The protein below binds the small molecule below.
Small molecule (SMILES): CCCCCCCCCCCC[N+](C)(C)CCCS(=O)(=O)O

Sequence of chain 14.A:
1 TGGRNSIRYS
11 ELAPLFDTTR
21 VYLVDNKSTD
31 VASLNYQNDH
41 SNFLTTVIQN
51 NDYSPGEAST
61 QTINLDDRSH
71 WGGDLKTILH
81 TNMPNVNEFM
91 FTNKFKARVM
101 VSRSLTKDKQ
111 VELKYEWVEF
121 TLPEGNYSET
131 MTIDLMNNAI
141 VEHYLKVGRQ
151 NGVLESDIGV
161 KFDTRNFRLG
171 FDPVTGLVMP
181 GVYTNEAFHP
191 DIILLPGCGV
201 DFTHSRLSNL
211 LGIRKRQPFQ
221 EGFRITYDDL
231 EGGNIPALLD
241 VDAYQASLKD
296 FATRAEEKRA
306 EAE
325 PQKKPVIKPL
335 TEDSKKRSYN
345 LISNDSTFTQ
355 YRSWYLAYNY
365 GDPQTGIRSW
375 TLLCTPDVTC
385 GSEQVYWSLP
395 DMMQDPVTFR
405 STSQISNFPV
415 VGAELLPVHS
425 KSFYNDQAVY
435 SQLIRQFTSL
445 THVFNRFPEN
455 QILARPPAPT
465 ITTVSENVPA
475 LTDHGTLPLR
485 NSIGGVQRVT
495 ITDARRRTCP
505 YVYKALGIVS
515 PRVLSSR

Binding-site contacts:
Ligand atom C1 contacts residue ARG98 of chain 14.A at 3.2 Å.
Ligand atom C3 contacts residue ARG224 of chain 14.A at 3.5 Å.
Ligand atom C16 contacts residue TRP117 of chain 14.A at 3.7 Å (hydrophobic).
Ligand atom C3 contacts residue ARG98 of chain 14.A at 3.2 Å.
Ligand atom C3 contacts residue TRP117 of chain 14.A at 3.5 Å (hydrophobic).
Ligand atom C16 contacts residue ARG224 of chain 14.A at 4.0 Å.
Ligand atom N1 contacts residue ARG98 of chain 14.A at 4.3 Å.
Ligand atom C2 contacts residue ARG224 of chain 14.A at 3.8 Å.
Ligand atom S1 contacts residue ARG98 of chain 14.A at 4.4 Å.
Ligand atom C13 contacts residue ARG224 of chain 14.A at 4.1 Å.
Ligand atom N1 contacts residue TRP117 of chain 14.A at 4.1 Å.
Ligand atom O1S contacts residue ARG98 of chain 14.A at 3.6 Å.
Ligand atom O1S contacts residue ASP228 of chain 14.A at 3.6 Å.
Ligand atom C2 contacts residue ARG98 of chain 14.A at 3.4 Å.
Ligand atom C1 contacts residue ARG224 of chain 14.A at 3.8 Å.
Ligand atom C15 contacts residue TRP117 of chain 14.A at 4.2 Å (hydrophobic).
Ligand atom C14 contacts residue ARG224 of chain 14.A at 4.5 Å.
Ligand atom C15 contacts residue ARG224 of chain 14.A at 3.3 Å.
Ligand atom N1 contacts residue ARG224 of chain 14.A at 4.2 Å.
Ligand atom O1S contacts residue THR226 of chain 14.A at 4.3 Å.
Ligand atom O3S contacts residue THR226 of chain 14.A at 4.0 Å.